Sequence of chain 1.D:
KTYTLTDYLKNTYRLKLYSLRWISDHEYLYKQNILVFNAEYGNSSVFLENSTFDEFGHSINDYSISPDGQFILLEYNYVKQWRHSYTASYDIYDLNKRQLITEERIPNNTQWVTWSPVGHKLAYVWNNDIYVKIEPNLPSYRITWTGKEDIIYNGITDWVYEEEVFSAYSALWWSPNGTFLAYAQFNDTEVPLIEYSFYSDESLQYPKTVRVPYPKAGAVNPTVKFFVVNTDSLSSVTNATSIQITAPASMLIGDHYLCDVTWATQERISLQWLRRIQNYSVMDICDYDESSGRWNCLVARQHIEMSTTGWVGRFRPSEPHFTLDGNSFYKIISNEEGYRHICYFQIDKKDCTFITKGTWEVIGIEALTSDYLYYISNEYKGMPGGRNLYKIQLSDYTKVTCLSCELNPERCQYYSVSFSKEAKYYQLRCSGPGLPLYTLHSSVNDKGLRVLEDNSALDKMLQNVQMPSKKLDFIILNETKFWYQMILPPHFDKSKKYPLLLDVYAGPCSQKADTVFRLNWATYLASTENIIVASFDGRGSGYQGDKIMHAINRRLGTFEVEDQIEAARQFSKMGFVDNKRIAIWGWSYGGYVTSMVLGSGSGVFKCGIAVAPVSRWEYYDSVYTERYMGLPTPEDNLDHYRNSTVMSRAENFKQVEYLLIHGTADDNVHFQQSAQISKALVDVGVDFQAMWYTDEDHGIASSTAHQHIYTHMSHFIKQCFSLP

This protein binds this small molecule.
Small molecule (SMILES): CC(=O)N[C@@H]1[C@@H](O)[C@H](O)[C@@H](CO)O[C@H]1O

Binding-site contacts:
Ligand atom C3 contacts residue ASN124 of chain 1.D at 3.8 Å.
Ligand atom C8 contacts residue ASN124 of chain 1.D at 4.4 Å.
Ligand atom C2 contacts residue ASN124 of chain 1.D at 2.4 Å.
Ligand atom C8 contacts residue ARG121 of chain 1.D at 3.4 Å.
Ligand atom C7 contacts residue ARG121 of chain 1.D at 4.4 Å.
Ligand atom O5 contacts residue ASN124 of chain 1.D at 2.4 Å (h-bond).
Ligand atom C8 contacts residue ILE122 of chain 1.D at 3.4 Å (hydrophobic).
Ligand atom C1 contacts residue ASN124 of chain 1.D at 1.4 Å.
Ligand atom C8 contacts residue PRO123 of chain 1.D at 4.5 Å (hydrophobic).
Ligand atom C4 contacts residue ASN124 of chain 1.D at 4.2 Å.
Ligand atom O7 contacts residue ASN124 of chain 1.D at 3.6 Å (h-bond).
Ligand atom N2 contacts residue ASN124 of chain 1.D at 2.9 Å (h-bond).
Ligand atom C5 contacts residue ASN124 of chain 1.D at 3.7 Å.
Ligand atom C7 contacts residue ASN124 of chain 1.D at 3.4 Å.